Sequence of chain 1.A:
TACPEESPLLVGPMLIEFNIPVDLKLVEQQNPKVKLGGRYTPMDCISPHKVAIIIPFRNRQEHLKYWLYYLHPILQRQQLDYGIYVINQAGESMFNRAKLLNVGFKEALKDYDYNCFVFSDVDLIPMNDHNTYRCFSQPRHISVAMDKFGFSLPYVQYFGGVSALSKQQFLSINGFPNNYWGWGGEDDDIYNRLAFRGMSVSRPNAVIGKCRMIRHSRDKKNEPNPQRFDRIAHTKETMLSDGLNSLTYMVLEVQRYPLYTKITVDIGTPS

Binding-site contacts:
Ligand atom C3D contacts residue ASP138 of chain 1.A at 3.4 Å.
Ligand atom C3D contacts residue VAL139 of chain 1.A at 3.8 Å (hydrophobic).
Ligand atom C5 contacts residue ARG77 of chain 1.A at 3.3 Å.
Ligand atom O3D contacts residue PRO73 of chain 1.A at 3.0 Å (h-bond).
Ligand atom O2 contacts residue ARG75 of chain 1.A at 3.0 Å (salt-bridge).
Ligand atom O4D contacts residue PHE112 of chain 1.A at 3.3 Å.
Ligand atom O2 contacts residue ARG77 of chain 1.A at 3.2 Å.
Ligand atom C5D contacts residue ASP138 of chain 1.A at 3.6 Å.
Ligand atom N3 contacts residue PHE112 of chain 1.A at 3.8 Å.
Ligand atom O2 contacts residue PRO73 of chain 1.A at 4.0 Å.
Ligand atom C4D contacts residue ASP138 of chain 1.A at 3.2 Å.
Ligand atom C4 contacts residue ARG77 of chain 1.A at 3.2 Å.
Ligand atom N3 contacts residue ARG77 of chain 1.A at 3.5 Å.
Ligand atom PB contacts residue LYS165 of chain 1.A at 3.6 Å.
Ligand atom C2 contacts residue ARG75 of chain 1.A at 3.4 Å.
Ligand atom N3 contacts residue ARG75 of chain 1.A at 2.7 Å (salt-bridge).
Ligand atom O4D contacts residue PRO73 of chain 1.A at 4.0 Å.
Ligand atom C4 contacts residue PHE112 of chain 1.A at 3.8 Å (hydrophobic).
Ligand atom C1D contacts residue PHE112 of chain 1.A at 4.0 Å (hydrophobic).
Ligand atom O2 contacts residue PHE112 of chain 1.A at 4.0 Å.
Ligand atom C2 contacts residue PHE112 of chain 1.A at 3.8 Å (hydrophobic).
Ligand atom O1B contacts residue ASP140 of chain 1.A at 3.4 Å (salt-bridge).
Ligand atom C5 contacts residue PHE112 of chain 1.A at 3.8 Å (hydrophobic).
Ligand atom O1B contacts residue LYS165 of chain 1.A at 2.9 Å (salt-bridge).
Ligand atom C6 contacts residue ARG77 of chain 1.A at 3.7 Å.
Ligand atom C2D contacts residue VAL139 of chain 1.A at 3.9 Å (hydrophobic).
Ligand atom O2 contacts residue PHE74 of chain 1.A at 3.6 Å.
Ligand atom O2D contacts residue VAL139 of chain 1.A at 3.0 Å.
Ligand atom N1 contacts residue PHE112 of chain 1.A at 3.8 Å.
Ligand atom C6 contacts residue PHE112 of chain 1.A at 3.8 Å (hydrophobic).
Ligand atom O4 contacts residue ARG77 of chain 1.A at 3.6 Å.
Ligand atom C4 contacts residue ARG75 of chain 1.A at 3.6 Å.
Ligand atom O4 contacts residue ARG75 of chain 1.A at 3.5 Å.
Ligand atom O3D contacts residue ASP138 of chain 1.A at 3.5 Å.
Ligand atom O1B contacts residue ASP138 of chain 1.A at 3.8 Å.
Ligand atom N1 contacts residue ARG77 of chain 1.A at 4.0 Å.
Ligand atom C2 contacts residue ARG77 of chain 1.A at 3.7 Å.
Ligand atom O3D contacts residue VAL139 of chain 1.A at 3.1 Å (h-bond).
Ligand atom O2B contacts residue LYS165 of chain 1.A at 3.7 Å.
Ligand atom O2D contacts residue ARG77 of chain 1.A at 3.5 Å (salt-bridge).

The small molecule below binds the protein below.
Small molecule (SMILES): O=c1ccn([C@@H]2O[C@H](CO[P](=O)(O)O[P](=O)(O)O[C@H]3O[C@H](CO)[C@H](O)[C@H](O)[C@H]3O)[C@@H](O)[C@H]2O)c(=O)[nH]1